The small molecule below binds the protein below.
Small molecule (SMILES): O=P(O)(O)OC[C@H]1O[C@H](O[P](=O)(O)OP(=O)(O)O)[C@H](O)[C@@H]1O

Binding-site contacts:
Ligand atom O3B contacts residue SER363 of chain 1.C at 3.0 Å (h-bond).
Ligand atom P contacts residue THR398 of chain 1.C at 3.6 Å.
Ligand atom O2A contacts residue ALA365 of chain 1.C at 3.3 Å (h-bond).
Ligand atom O1P contacts residue THR398 of chain 1.C at 3.0 Å (h-bond).
Ligand atom O1 contacts residue MG1 of chain 1.W at 3.4 Å.
Ligand atom C5 contacts residue ILE395 of chain 1.C at 3.3 Å (hydrophobic).
Ligand atom O1B contacts residue TYR289 of chain 1.C at 2.3 Å (h-bond).
Ligand atom O1B contacts residue MG1 of chain 1.W at 2.7 Å.
Ligand atom C3 contacts residue ASP393 of chain 1.C at 3.2 Å.
Ligand atom O3 contacts residue ASP393 of chain 1.C at 2.9 Å (salt-bridge).
Ligand atom O2B contacts residue TYR289 of chain 1.C at 3.7 Å.
Ligand atom O1P contacts residue THR397 of chain 1.C at 2.9 Å (h-bond).
Ligand atom O2 contacts residue MG1 of chain 1.W at 2.6 Å.
Ligand atom O3P contacts residue THR398 of chain 1.C at 2.6 Å (h-bond).
Ligand atom O3 contacts residue ARG377 of chain 1.C at 3.5 Å (salt-bridge).
Ligand atom O3P contacts residue ARG372 of chain 1.C at 2.9 Å (salt-bridge).
Ligand atom O2A contacts residue SER363 of chain 1.C at 3.1 Å (h-bond).
Ligand atom O1 contacts residue ARG377 of chain 1.C at 3.7 Å.
Ligand atom O3A contacts residue MG1 of chain 1.W at 3.1 Å.
Ligand atom O2P contacts residue THR401 of chain 1.C at 2.5 Å (h-bond).
Ligand atom O1B contacts residue LYS288 of chain 1.C at 3.5 Å (salt-bridge).
Ligand atom O2A contacts residue TYR364 of chain 1.C at 3.2 Å (h-bond).
Ligand atom O1A contacts residue VAL362 of chain 1.C at 3.3 Å (h-bond).
Ligand atom O1P contacts residue GLY399 of chain 1.C at 3.0 Å (h-bond).
Ligand atom PB contacts residue MG1 of chain 1.W at 3.6 Å.
Ligand atom O1A contacts residue TYR364 of chain 1.C at 2.9 Å (h-bond).
Ligand atom O1A contacts residue SER363 of chain 1.C at 3.4 Å.
Ligand atom O2 contacts residue LYS288 of chain 1.C at 3.5 Å (salt-bridge).
Ligand atom O1A contacts residue ARG377 of chain 1.C at 2.8 Å (salt-bridge).
Ligand atom O2P contacts residue TYR364 of chain 1.C at 3.5 Å.
Ligand atom O5 contacts residue ARG372 of chain 1.C at 3.4 Å (salt-bridge).
Ligand atom C2 contacts residue ILE395 of chain 1.C at 3.6 Å (hydrophobic).
Ligand atom O3 contacts residue MG1 of chain 1.W at 3.6 Å.
Ligand atom C2 contacts residue ASP394 of chain 1.C at 3.3 Å.
Ligand atom PB contacts residue TYR289 of chain 1.C at 3.5 Å.
Ligand atom C3 contacts residue ILE395 of chain 1.C at 3.6 Å (hydrophobic).
Ligand atom PA contacts residue TYR364 of chain 1.C at 3.6 Å.
Ligand atom O2P contacts residue THR400 of chain 1.C at 3.7 Å.
Ligand atom O2 contacts residue ASP394 of chain 1.C at 2.6 Å (salt-bridge).
Ligand atom C4 contacts residue ARG377 of chain 1.C at 3.6 Å.

Sequence of chain 1.C:
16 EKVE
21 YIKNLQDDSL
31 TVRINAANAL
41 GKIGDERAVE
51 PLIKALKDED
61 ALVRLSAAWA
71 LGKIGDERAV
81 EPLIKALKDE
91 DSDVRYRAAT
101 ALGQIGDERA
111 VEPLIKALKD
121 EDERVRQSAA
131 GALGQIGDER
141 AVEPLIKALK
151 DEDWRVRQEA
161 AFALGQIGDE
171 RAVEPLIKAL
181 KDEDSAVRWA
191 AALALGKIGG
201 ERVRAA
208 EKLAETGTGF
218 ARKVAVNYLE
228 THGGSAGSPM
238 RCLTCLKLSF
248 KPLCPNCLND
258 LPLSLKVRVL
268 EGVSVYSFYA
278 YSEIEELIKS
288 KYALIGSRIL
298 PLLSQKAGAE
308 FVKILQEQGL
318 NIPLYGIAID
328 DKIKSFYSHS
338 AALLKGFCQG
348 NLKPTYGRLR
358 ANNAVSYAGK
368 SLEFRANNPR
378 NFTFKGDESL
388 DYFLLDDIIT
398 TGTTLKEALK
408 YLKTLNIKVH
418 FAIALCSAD